A small-molecule ligand and the protein it binds are described below.
Small molecule (SMILES): O=Cc1cccs1

Binding-site contacts:
Ligand atom C2 contacts residue ALA200 of chain 1.G at 4.4 Å (hydrophobic).
Ligand atom C4 contacts residue SER201 of chain 1.G at 3.3 Å.
Ligand atom C6 contacts residue ARG169 of chain 1.G at 3.0 Å.
Ligand atom O1 contacts residue TYR166 of chain 1.G at 4.4 Å.
Ligand atom O1 contacts residue ASP41 of chain 1.G at 3.4 Å (salt-bridge).
Ligand atom C5 contacts residue ARG169 of chain 1.G at 4.0 Å.
Ligand atom C2 contacts residue ASP41 of chain 1.G at 3.7 Å.
Ligand atom S7 contacts residue ARG169 of chain 1.G at 3.4 Å (salt-bridge).
Ligand atom C3 contacts residue SER201 of chain 1.G at 3.8 Å.
Ligand atom C4 contacts residue PHE202 of chain 1.G at 4.3 Å (hydrophobic).
Ligand atom C2 contacts residue SER201 of chain 1.G at 3.7 Å.
Ligand atom C5 contacts residue SER201 of chain 1.G at 3.9 Å.
Ligand atom O1 contacts residue ASN63 of chain 1.G at 3.8 Å.
Ligand atom O1 contacts residue 4Y81 of chain 1.EA at 3.9 Å.

Sequence of chain 1.G:
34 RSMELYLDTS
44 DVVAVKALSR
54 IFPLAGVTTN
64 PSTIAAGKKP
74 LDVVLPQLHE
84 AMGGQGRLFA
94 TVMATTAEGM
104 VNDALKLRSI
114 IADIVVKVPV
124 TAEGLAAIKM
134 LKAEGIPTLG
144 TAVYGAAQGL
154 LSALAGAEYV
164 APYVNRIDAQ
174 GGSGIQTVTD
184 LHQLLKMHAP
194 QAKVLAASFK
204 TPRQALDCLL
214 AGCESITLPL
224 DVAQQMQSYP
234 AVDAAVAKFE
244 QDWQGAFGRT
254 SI